Sequence of chain 1.B:
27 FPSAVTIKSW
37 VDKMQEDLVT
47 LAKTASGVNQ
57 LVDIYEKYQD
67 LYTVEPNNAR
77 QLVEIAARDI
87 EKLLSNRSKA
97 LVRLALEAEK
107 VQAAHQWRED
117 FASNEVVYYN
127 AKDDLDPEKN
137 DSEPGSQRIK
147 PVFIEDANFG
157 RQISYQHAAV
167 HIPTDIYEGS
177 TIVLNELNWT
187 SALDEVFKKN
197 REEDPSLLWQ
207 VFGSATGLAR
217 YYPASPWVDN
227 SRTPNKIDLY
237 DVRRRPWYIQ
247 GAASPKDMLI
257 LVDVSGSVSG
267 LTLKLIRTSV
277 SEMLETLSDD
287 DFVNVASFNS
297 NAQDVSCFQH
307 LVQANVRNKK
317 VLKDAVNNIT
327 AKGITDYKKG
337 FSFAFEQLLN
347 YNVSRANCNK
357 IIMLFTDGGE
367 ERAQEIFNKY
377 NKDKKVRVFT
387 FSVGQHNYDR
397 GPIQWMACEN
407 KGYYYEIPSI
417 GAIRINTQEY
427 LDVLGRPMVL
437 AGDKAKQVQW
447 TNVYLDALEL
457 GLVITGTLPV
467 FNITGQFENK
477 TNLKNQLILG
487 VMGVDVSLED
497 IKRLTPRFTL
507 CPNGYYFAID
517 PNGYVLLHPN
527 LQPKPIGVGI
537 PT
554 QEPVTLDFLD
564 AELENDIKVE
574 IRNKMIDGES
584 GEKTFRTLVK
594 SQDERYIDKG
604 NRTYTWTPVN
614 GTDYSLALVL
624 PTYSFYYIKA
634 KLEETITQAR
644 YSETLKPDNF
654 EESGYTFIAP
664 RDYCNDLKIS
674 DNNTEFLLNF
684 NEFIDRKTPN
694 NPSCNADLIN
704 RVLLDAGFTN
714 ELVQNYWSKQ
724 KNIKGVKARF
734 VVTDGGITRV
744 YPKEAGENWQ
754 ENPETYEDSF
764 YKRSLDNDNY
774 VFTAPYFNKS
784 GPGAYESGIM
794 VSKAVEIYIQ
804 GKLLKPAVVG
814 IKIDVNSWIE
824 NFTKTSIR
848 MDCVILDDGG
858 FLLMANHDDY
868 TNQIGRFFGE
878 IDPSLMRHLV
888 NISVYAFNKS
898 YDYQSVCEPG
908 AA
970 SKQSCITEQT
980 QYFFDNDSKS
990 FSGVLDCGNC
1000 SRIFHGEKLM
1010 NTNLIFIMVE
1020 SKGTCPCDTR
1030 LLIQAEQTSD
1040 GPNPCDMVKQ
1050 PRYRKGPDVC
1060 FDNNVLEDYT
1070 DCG

Binding-site contacts:
Ligand atom O5 contacts residue ASN324 of chain 1.B at 2.4 Å (h-bond).
Ligand atom C2 contacts residue ASN324 of chain 1.B at 2.5 Å.
Ligand atom C5 contacts residue ASN324 of chain 1.B at 3.7 Å.
Ligand atom C3 contacts residue ASN324 of chain 1.B at 3.8 Å.
Ligand atom N2 contacts residue ASN324 of chain 1.B at 2.9 Å (h-bond).
Ligand atom C4 contacts residue ASN324 of chain 1.B at 4.2 Å.
Ligand atom C1 contacts residue ASN324 of chain 1.B at 1.4 Å.
Ligand atom C7 contacts residue ASN324 of chain 1.B at 4.0 Å.

The protein below binds the small molecule below.
Small molecule (SMILES): CC(=O)N[C@@H]1[C@@H](O)[C@H](O)[C@@H](CO)O[C@H]1O